Sequence of chain 46.E:
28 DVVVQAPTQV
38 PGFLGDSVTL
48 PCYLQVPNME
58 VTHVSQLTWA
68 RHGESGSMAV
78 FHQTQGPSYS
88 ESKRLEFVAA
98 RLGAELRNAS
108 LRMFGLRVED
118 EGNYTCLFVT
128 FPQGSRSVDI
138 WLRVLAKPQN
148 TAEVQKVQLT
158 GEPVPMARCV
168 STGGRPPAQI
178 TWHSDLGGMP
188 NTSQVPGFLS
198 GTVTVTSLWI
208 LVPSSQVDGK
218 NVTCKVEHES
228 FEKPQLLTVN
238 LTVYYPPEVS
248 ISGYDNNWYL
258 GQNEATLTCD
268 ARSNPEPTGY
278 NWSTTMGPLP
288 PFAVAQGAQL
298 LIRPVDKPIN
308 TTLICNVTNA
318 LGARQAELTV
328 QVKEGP

A small-molecule ligand and the protein it binds are described below.
Small molecule (SMILES): CC(=O)N[C@H]1[C@H](O[C@H]2[C@H](O)[C@@H](NC(C)=O)CO[C@@H]2CO)O[C@H](CO)[C@@H](O)[C@@H]1O

Binding-site contacts:
Ligand atom C5 contacts residue ASN218 of chain 46.E at 3.6 Å.
Ligand atom C3 contacts residue ASN218 of chain 46.E at 3.7 Å.
Ligand atom N2 contacts residue ASN218 of chain 46.E at 2.9 Å (h-bond).
Ligand atom O7 contacts residue ASN218 of chain 46.E at 2.3 Å (h-bond).
Ligand atom C1 contacts residue ASN218 of chain 46.E at 1.4 Å.
Ligand atom C1 contacts residue NAG1 of chain 46.J at 3.7 Å.
Ligand atom O5 contacts residue ASN218 of chain 46.E at 2.3 Å (h-bond).
Ligand atom O5 contacts residue NAG1 of chain 46.J at 4.1 Å.
Ligand atom C5 contacts residue NAG1 of chain 46.J at 4.3 Å.
Ligand atom C2 contacts residue ASN218 of chain 46.E at 2.3 Å.
Ligand atom O5 contacts residue THR235 of chain 46.E at 4.4 Å.
Ligand atom C7 contacts residue ASN218 of chain 46.E at 2.9 Å.
Ligand atom C4 contacts residue ASN218 of chain 46.E at 4.1 Å.
Ligand atom C8 contacts residue ASN218 of chain 46.E at 4.3 Å.